Binding-site contacts:
Ligand atom C4 contacts residue GLN334 of chain 1.B at 4.2 Å.
Ligand atom O5 contacts residue ASN341 of chain 1.B at 3.5 Å (h-bond).
Ligand atom C7 contacts residue GLN343 of chain 1.B at 4.2 Å.
Ligand atom O7 contacts residue GLN334 of chain 1.B at 4.4 Å.
Ligand atom C1 contacts residue ASN341 of chain 1.B at 4.1 Å.
Ligand atom C1 contacts residue GLN343 of chain 1.B at 3.5 Å.
Ligand atom O5 contacts residue GLN334 of chain 1.B at 4.3 Å.
Ligand atom C7 contacts residue ASN352 of chain 1.B at 3.4 Å.
Ligand atom O7 contacts residue GLN343 of chain 1.B at 3.1 Å (h-bond).
Ligand atom O5 contacts residue GLN343 of chain 1.B at 3.5 Å (h-bond).
Ligand atom C5 contacts residue PO41 of chain 1.P at 3.9 Å.
Ligand atom O7 contacts residue ASN352 of chain 1.B at 3.5 Å (h-bond).
Ligand atom C2 contacts residue GLN334 of chain 1.B at 4.2 Å.
Ligand atom O5 contacts residue ASN352 of chain 1.B at 2.3 Å (h-bond).
Ligand atom N2 contacts residue GLN343 of chain 1.B at 4.4 Å.
Ligand atom C5 contacts residue ASN352 of chain 1.B at 3.6 Å.
Ligand atom C6 contacts residue PO41 of chain 1.P at 4.0 Å.
Ligand atom C1 contacts residue ASN352 of chain 1.B at 1.4 Å.
Ligand atom O6 contacts residue ASN341 of chain 1.B at 3.3 Å (h-bond).
Ligand atom C8 contacts residue TYR374 of chain 1.B at 3.6 Å (hydrophobic).
Ligand atom N2 contacts residue ASN352 of chain 1.B at 2.9 Å (h-bond).
Ligand atom O6 contacts residue GLN334 of chain 1.B at 4.0 Å.
Ligand atom C2 contacts residue ASN352 of chain 1.B at 2.4 Å.
Ligand atom O5 contacts residue PO41 of chain 1.P at 3.3 Å (h-bond).
Ligand atom C1 contacts residue PO41 of chain 1.P at 3.7 Å.
Ligand atom C3 contacts residue ASN352 of chain 1.B at 3.8 Å.
Ligand atom C7 contacts residue TYR374 of chain 1.B at 4.4 Å (hydrophobic).
Ligand atom C2 contacts residue GLN343 of chain 1.B at 3.7 Å.
Ligand atom C4 contacts residue ASN352 of chain 1.B at 4.2 Å.
Ligand atom O6 contacts residue GLN336 of chain 1.B at 4.0 Å.
Ligand atom C6 contacts residue ASN341 of chain 1.B at 4.1 Å.

This small molecule binds to this protein.
Small molecule (SMILES): CC(=O)N[C@@H]1[C@@H](O)[C@H](O)[C@@H](CO)O[C@H]1O

Sequence of chain 1.B:
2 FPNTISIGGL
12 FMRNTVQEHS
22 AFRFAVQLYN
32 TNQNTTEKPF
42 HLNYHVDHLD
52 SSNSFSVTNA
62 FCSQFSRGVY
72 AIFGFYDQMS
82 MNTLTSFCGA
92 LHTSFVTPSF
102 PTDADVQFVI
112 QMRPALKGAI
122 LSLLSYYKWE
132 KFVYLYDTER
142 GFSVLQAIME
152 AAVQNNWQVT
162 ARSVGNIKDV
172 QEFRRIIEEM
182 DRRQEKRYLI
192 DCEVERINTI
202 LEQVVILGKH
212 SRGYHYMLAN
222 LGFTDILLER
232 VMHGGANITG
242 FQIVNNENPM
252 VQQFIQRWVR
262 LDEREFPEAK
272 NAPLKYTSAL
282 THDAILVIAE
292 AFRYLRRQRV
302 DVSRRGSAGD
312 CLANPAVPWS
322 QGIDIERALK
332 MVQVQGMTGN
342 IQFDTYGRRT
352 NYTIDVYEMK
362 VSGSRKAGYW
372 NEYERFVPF